This small molecule binds to this protein.
Small molecule (SMILES): CC(=O)N[C@H]1[C@H](O[C@H]2[C@H](O)[C@@H](NC(C)=O)CO[C@@H]2CO)O[C@H](CO)[C@@H](O[C@@H]2O[C@H](CO[C@H]3O[C@H](CO[C@H]4O[C@H](CO)[C@@H](O)[C@H](O)[C@@H]4O)[C@@H](O)[C@H](O[C@H]4O[C@H](CO)[C@@H](O)[C@H](O)[C@@H]4O)[C@@H]3O)[C@@H](O)[C@H](O[C@H]3O[C@H](CO)[C@@H](O)[C@H](O)[C@@H]3O)[C@@H]2O)[C@@H]1O

Binding-site contacts:
Ligand atom O5 contacts residue ASN371 of chain 1.B at 2.3 Å (h-bond).
Ligand atom C8 contacts residue ASN371 of chain 1.B at 4.3 Å.
Ligand atom C2 contacts residue ASN371 of chain 1.B at 2.4 Å.
Ligand atom O3 contacts residue NAG1 of chain 1.S at 4.0 Å.
Ligand atom O7 contacts residue NAG1 of chain 1.S at 2.9 Å (h-bond).
Ligand atom C7 contacts residue ASN371 of chain 1.B at 3.1 Å.
Ligand atom C8 contacts residue SER398 of chain 1.B at 3.2 Å.
Ligand atom C8 contacts residue ILE399 of chain 1.B at 4.1 Å (hydrophobic).
Ligand atom C8 contacts residue GLU400 of chain 1.B at 3.5 Å.
Ligand atom C7 contacts residue NAG1 of chain 1.S at 3.7 Å.
Ligand atom O6 contacts residue GLU400 of chain 1.B at 4.0 Å.
Ligand atom C3 contacts residue ASN371 of chain 1.B at 3.8 Å.
Ligand atom N2 contacts residue NAG1 of chain 1.S at 4.1 Å.
Ligand atom C8 contacts residue SER369 of chain 1.B at 3.8 Å.
Ligand atom C2 contacts residue NAG1 of chain 1.S at 4.0 Å.
Ligand atom N2 contacts residue ASN371 of chain 1.B at 2.8 Å (h-bond).
Ligand atom C7 contacts residue SER398 of chain 1.B at 3.7 Å.
Ligand atom C5 contacts residue ASN371 of chain 1.B at 3.6 Å.
Ligand atom O5 contacts residue VAL379 of chain 1.B at 4.1 Å.
Ligand atom C4 contacts residue ASN371 of chain 1.B at 4.2 Å.
Ligand atom O7 contacts residue SER398 of chain 1.B at 2.8 Å (h-bond).
Ligand atom C1 contacts residue ASN371 of chain 1.B at 1.4 Å.
Ligand atom O7 contacts residue ASN371 of chain 1.B at 3.2 Å (h-bond).

Sequence of chain 1.B:
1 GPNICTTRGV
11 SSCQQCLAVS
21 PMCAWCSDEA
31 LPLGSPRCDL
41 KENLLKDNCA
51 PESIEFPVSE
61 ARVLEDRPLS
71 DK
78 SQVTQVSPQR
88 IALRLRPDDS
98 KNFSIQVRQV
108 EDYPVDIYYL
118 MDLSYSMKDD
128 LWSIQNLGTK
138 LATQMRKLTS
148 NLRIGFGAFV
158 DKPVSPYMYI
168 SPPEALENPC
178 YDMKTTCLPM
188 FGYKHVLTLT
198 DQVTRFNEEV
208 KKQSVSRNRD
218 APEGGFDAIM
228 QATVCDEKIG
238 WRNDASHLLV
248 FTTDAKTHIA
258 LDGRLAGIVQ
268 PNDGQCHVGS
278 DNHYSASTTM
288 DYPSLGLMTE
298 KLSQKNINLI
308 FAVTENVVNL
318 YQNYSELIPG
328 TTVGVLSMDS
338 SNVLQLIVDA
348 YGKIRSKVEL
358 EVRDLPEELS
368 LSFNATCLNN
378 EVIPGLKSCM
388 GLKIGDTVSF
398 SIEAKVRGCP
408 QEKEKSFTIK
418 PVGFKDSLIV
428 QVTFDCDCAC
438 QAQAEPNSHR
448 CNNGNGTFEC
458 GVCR